Binding-site contacts:
Ligand atom C5 contacts residue PHE345 of chain 1.B at 4.0 Å (hydrophobic).
Ligand atom C7 contacts residue PRO343 of chain 1.B at 4.1 Å (hydrophobic).
Ligand atom C5 contacts residue SER346 of chain 1.B at 4.4 Å.
Ligand atom O5 contacts residue SER346 of chain 1.B at 3.6 Å (h-bond).
Ligand atom C8 contacts residue ASN349 of chain 1.B at 3.6 Å.
Ligand atom C5 contacts residue SER346 of chain 1.B at 4.0 Å.
Ligand atom C6 contacts residue PHE345 of chain 1.B at 3.8 Å (hydrophobic).
Ligand atom O5 contacts residue PHE345 of chain 1.B at 4.4 Å.
Ligand atom O7 contacts residue PHE345 of chain 1.B at 4.4 Å.
Ligand atom C1 contacts residue GLY344 of chain 1.B at 4.2 Å.
Ligand atom C1 contacts residue ASN349 of chain 1.B at 1.4 Å.
Ligand atom O7 contacts residue GLY344 of chain 1.B at 3.4 Å (h-bond).
Ligand atom C8 contacts residue PRO343 of chain 1.B at 3.7 Å (hydrophobic).
Ligand atom C5 contacts residue ASN349 of chain 1.B at 3.7 Å.
Ligand atom C6 contacts residue ASN349 of chain 1.B at 3.9 Å.
Ligand atom O7 contacts residue ALA342 of chain 1.B at 3.8 Å.
Ligand atom C5 contacts residue GLY344 of chain 1.B at 4.4 Å.
Ligand atom C1 contacts residue SER346 of chain 1.B at 4.0 Å.
Ligand atom C5 contacts residue ASN349 of chain 1.B at 4.1 Å.
Ligand atom C6 contacts residue SER346 of chain 1.B at 3.9 Å.
Ligand atom O5 contacts residue ASN349 of chain 1.B at 2.4 Å (h-bond).
Ligand atom C7 contacts residue ASN349 of chain 1.B at 3.5 Å.
Ligand atom C8 contacts residue GLY344 of chain 1.B at 3.3 Å.
Ligand atom C7 contacts residue GLY344 of chain 1.B at 3.5 Å.
Ligand atom O4 contacts residue GLY344 of chain 1.B at 4.4 Å.
Ligand atom C4 contacts residue ASN349 of chain 1.B at 4.2 Å.
Ligand atom C6 contacts residue SER346 of chain 1.B at 4.0 Å.
Ligand atom N2 contacts residue ASN349 of chain 1.B at 2.9 Å (h-bond).
Ligand atom C6 contacts residue ASP348 of chain 1.B at 4.2 Å.
Ligand atom O7 contacts residue ASN349 of chain 1.B at 4.4 Å.
Ligand atom C3 contacts residue ASN349 of chain 1.B at 3.8 Å.
Ligand atom O5 contacts residue SER346 of chain 1.B at 3.3 Å.
Ligand atom C2 contacts residue ASN349 of chain 1.B at 2.4 Å.
Ligand atom O7 contacts residue PRO343 of chain 1.B at 3.6 Å.

Sequence of chain 1.B:
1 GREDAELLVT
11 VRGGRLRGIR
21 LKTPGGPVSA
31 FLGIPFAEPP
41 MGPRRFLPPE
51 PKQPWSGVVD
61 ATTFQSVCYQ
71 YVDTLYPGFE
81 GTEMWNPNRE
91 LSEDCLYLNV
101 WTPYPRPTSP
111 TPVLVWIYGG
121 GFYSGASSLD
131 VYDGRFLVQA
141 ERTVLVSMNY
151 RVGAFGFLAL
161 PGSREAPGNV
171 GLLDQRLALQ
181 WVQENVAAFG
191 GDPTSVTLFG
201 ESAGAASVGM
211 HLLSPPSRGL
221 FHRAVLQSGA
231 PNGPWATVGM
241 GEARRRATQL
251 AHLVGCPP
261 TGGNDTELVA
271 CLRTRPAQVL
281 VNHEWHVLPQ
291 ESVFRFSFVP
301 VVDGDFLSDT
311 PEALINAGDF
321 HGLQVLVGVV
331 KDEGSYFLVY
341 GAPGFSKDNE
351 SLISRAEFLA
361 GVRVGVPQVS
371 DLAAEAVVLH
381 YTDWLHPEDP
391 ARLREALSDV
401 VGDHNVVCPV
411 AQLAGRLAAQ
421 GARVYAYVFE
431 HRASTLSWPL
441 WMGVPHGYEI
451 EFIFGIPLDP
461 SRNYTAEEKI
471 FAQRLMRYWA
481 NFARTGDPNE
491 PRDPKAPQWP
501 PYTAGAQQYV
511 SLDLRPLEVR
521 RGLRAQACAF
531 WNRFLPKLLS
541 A

The small molecule below binds the protein below.
Small molecule (SMILES): CC(=O)N[C@H]1[C@H](O[C@H]2[C@H](O)[C@@H](NC(C)=O)CO[C@@H]2CO[C@@H]2O[C@@H](C)[C@@H](O)[C@@H](O)[C@@H]2O)O[C@H](CO)[C@@H](O)[C@@H]1O